Binding-site contacts:
Ligand atom O1B contacts residue 9WM1 of chain 2.G at 0.6 Å (h-bond).
Ligand atom C4 contacts residue TYR324 of chain 2.A at 3.4 Å (hydrophobic).
Ligand atom O9 contacts residue 9WM1 of chain 2.G at 0.5 Å (h-bond).
Ligand atom C3 contacts residue TYR324 of chain 2.A at 2.4 Å (hydrophobic).
Ligand atom C1 contacts residue 9WM1 of chain 2.G at 0.7 Å.
Ligand atom C6 contacts residue 9WM1 of chain 2.G at 0.2 Å.
Ligand atom C3 contacts residue 9WM1 of chain 2.G at 0.9 Å.
Ligand atom O10 contacts residue ARG71 of chain 2.A at 3.1 Å (salt-bridge).
Ligand atom C2 contacts residue 9WM1 of chain 2.G at 1.3 Å.
Ligand atom F1 contacts residue ARG37 of chain 2.A at 2.9 Å.
Ligand atom O1A contacts residue ARG212 of chain 2.A at 3.0 Å (salt-bridge).
Ligand atom C2 contacts residue GLU197 of chain 2.A at 3.4 Å.
Ligand atom C1 contacts residue TYR324 of chain 2.A at 2.3 Å (hydrophobic).
Ligand atom O6 contacts residue 9WM1 of chain 2.G at 0.5 Å (h-bond).
Ligand atom C7 contacts residue 9WM1 of chain 2.G at 0.4 Å.
Ligand atom C3 contacts residue GLU38 of chain 2.A at 3.2 Å.
Ligand atom O7 contacts residue 9WM1 of chain 2.G at 0.7 Å (h-bond).
Ligand atom O1B contacts residue ARG37 of chain 2.A at 2.9 Å (salt-bridge).
Ligand atom C8 contacts residue 9WM1 of chain 2.G at 0.3 Å.
Ligand atom O1A contacts residue 9WM1 of chain 2.G at 0.4 Å (h-bond).
Ligand atom C4 contacts residue 9WM1 of chain 2.G at 0.4 Å.
Ligand atom O9 contacts residue GLU196 of chain 2.A at 2.6 Å (salt-bridge).
Ligand atom O1B contacts residue ARG290 of chain 2.A at 2.8 Å (salt-bridge).
Ligand atom O8 contacts residue GLU196 of chain 2.A at 2.8 Å (salt-bridge).
Ligand atom O1A contacts residue ARG290 of chain 2.A at 2.8 Å (salt-bridge).
Ligand atom N5 contacts residue 9WM1 of chain 2.G at 0.2 Å (h-bond).
Ligand atom F1 contacts residue GLU38 of chain 2.A at 3.3 Å.
Ligand atom O10 contacts residue 9WM1 of chain 2.G at 0.5 Å (h-bond).
Ligand atom O1A contacts residue TYR324 of chain 2.A at 3.0 Å (h-bond).
Ligand atom C6 contacts residue TYR324 of chain 2.A at 3.2 Å (hydrophobic).
Ligand atom C9 contacts residue 9WM1 of chain 2.G at 0.7 Å.
Ligand atom O8 contacts residue 9WM1 of chain 2.G at 0.3 Å (h-bond).
Ligand atom C5 contacts residue 9WM1 of chain 2.G at 0.3 Å.
Ligand atom C11 contacts residue 9WM1 of chain 2.G at 0.5 Å.
Ligand atom C10 contacts residue 9WM1 of chain 2.G at 0.4 Å.
Ligand atom O1B contacts residue TYR324 of chain 2.A at 3.0 Å.
Ligand atom F1 contacts residue 9WM1 of chain 2.G at 0.8 Å.
Ligand atom C2 contacts residue TYR324 of chain 2.A at 1.4 Å (hydrophobic).
Ligand atom O6 contacts residue TYR324 of chain 2.A at 2.5 Å (h-bond).
Ligand atom C4 contacts residue GLU38 of chain 2.A at 3.3 Å.

This protein binds this small molecule.
Small molecule (SMILES): CC(=O)N[C@@H]1C[C@@H](F)[C@@H](C(=O)O)O[C@H]1[C@H](O)[C@H](O)CO

Sequence of chain 2.A:
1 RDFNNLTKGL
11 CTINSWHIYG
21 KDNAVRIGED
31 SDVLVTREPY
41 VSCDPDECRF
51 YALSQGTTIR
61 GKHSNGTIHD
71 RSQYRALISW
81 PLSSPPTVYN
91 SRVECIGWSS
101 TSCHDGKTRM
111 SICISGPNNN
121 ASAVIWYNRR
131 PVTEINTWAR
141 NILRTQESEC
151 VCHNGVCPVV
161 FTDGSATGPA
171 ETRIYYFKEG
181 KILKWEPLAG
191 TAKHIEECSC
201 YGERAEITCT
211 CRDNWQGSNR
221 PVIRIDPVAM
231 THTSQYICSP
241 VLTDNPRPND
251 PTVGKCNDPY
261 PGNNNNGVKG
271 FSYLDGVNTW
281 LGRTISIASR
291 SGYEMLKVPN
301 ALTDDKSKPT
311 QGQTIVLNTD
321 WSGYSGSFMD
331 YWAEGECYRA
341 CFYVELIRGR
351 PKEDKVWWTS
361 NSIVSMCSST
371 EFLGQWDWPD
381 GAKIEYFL